The protein below binds the small molecule below.
Small molecule (SMILES): CC(=O)N[C@@H]1[C@@H](O)[C@H](O)[C@@H](CO)O[C@H]1O

Binding-site contacts:
Ligand atom C4 contacts residue ASN38 of chain 2.A at 4.2 Å.
Ligand atom O7 contacts residue LYS37 of chain 2.A at 3.8 Å.
Ligand atom C7 contacts residue ASN38 of chain 2.A at 3.8 Å.
Ligand atom C2 contacts residue ASN38 of chain 2.A at 2.5 Å.
Ligand atom C3 contacts residue ASN38 of chain 2.A at 3.8 Å.
Ligand atom C5 contacts residue ASN38 of chain 2.A at 3.7 Å.
Ligand atom C8 contacts residue LYS37 of chain 2.A at 3.6 Å.
Ligand atom N2 contacts residue ASN38 of chain 2.A at 3.0 Å (h-bond).
Ligand atom O5 contacts residue ASN38 of chain 2.A at 2.3 Å (h-bond).
Ligand atom O7 contacts residue ASN38 of chain 2.A at 4.2 Å.
Ligand atom C1 contacts residue ASN38 of chain 2.A at 1.4 Å.
Ligand atom C7 contacts residue LYS37 of chain 2.A at 4.2 Å.
Ligand atom O5 contacts residue GLN30 of chain 2.A at 4.2 Å.

Sequence of chain 2.A:
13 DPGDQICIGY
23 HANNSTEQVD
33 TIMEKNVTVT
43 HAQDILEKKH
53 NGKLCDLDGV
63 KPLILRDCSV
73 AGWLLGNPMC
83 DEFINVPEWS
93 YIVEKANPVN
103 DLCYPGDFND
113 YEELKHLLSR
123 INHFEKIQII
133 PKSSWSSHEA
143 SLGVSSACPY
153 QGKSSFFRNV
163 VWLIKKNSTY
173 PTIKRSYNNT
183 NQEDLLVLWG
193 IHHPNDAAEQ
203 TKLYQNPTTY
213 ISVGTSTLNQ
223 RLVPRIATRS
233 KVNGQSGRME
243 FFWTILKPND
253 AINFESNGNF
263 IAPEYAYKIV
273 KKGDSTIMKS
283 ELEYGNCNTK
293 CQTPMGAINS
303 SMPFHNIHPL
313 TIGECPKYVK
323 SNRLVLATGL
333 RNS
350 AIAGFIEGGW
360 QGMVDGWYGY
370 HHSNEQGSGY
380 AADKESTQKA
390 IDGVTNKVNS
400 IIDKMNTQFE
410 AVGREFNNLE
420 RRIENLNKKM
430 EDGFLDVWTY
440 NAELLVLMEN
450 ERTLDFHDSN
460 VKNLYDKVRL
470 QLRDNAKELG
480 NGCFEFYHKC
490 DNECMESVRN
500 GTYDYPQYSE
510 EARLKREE